Binding-site contacts:
Ligand atom O2P contacts residue HIS699 of chain 1.F at 3.3 Å (h-bond).
Ligand atom N5 contacts residue ILE476 of chain 1.F at 3.6 Å.
Ligand atom O8 contacts residue GLY577 of chain 1.F at 3.2 Å (h-bond).
Ligand atom O5P contacts residue ASN342 of chain 1.F at 3.1 Å (h-bond).
Ligand atom N7 contacts residue ASP547 of chain 1.F at 2.9 Å (salt-bridge).
Ligand atom N1 contacts residue ARG697 of chain 1.F at 3.3 Å (salt-bridge).
Ligand atom C2 contacts residue LYS581 of chain 1.F at 3.6 Å.
Ligand atom N1 contacts residue LYS581 of chain 1.F at 2.9 Å (salt-bridge).
Ligand atom O8 contacts residue LYS581 of chain 1.F at 3.5 Å.
Ligand atom P1 contacts residue PHE348 of chain 1.F at 3.7 Å.
Ligand atom C3 contacts residue ASP454 of chain 1.F at 3.5 Å.
Ligand atom C6 contacts residue ASP547 of chain 1.F at 3.2 Å.
Ligand atom C10 contacts residue ARG697 of chain 1.F at 3.5 Å.
Ligand atom O4P contacts residue SER381 of chain 1.F at 3.3 Å.
Ligand atom C11 contacts residue PAB1 of chain 1.DA at 3.5 Å.
Ligand atom O1P contacts residue ARG697 of chain 1.F at 3.2 Å (salt-bridge).
Ligand atom O6P contacts residue ALA383 of chain 1.F at 3.6 Å.
Ligand atom C2 contacts residue ARG697 of chain 1.F at 3.2 Å.
Ligand atom P2 contacts residue SER381 of chain 1.F at 3.2 Å.
Ligand atom N6 contacts residue ASN474 of chain 1.F at 3.4 Å (h-bond).
Ligand atom C11 contacts residue LYS581 of chain 1.F at 3.5 Å.
Ligand atom O2P contacts residue PHE348 of chain 1.F at 2.6 Å.
Ligand atom O4 contacts residue ARG697 of chain 1.F at 3.4 Å (salt-bridge).
Ligand atom O6P contacts residue PHE348 of chain 1.F at 3.1 Å.
Ligand atom N7 contacts residue MET501 of chain 1.F at 3.5 Å (h-bond).
Ligand atom C9 contacts residue ARG697 of chain 1.F at 3.6 Å.
Ligand atom O5P contacts residue SER381 of chain 1.F at 2.8 Å (h-bond).
Ligand atom N4 contacts residue ARG697 of chain 1.F at 3.3 Å (salt-bridge).
Ligand atom O6P contacts residue SER381 of chain 1.F at 3.5 Å (h-bond).
Ligand atom O1P contacts residue HIS699 of chain 1.F at 3.3 Å (h-bond).
Ligand atom C6 contacts residue MET501 of chain 1.F at 3.5 Å (hydrophobic).
Ligand atom O3P contacts residue ASN342 of chain 1.F at 3.0 Å (h-bond).
Ligand atom N4 contacts residue ASP454 of chain 1.F at 2.9 Å (salt-bridge).
Ligand atom O1P contacts residue ASN342 of chain 1.F at 3.1 Å (h-bond).
Ligand atom C3 contacts residue ARG697 of chain 1.F at 3.2 Å.
Ligand atom O1P contacts residue ILE340 of chain 1.F at 3.0 Å.
Ligand atom N6 contacts residue PHE575 of chain 1.F at 3.5 Å.
Ligand atom N6 contacts residue ASP547 of chain 1.F at 2.7 Å (salt-bridge).
Ligand atom O5P contacts residue SER347 of chain 1.F at 2.9 Å (h-bond).
Ligand atom O4P contacts residue SER382 of chain 1.F at 2.7 Å (h-bond).

Sequence of chain 1.F:
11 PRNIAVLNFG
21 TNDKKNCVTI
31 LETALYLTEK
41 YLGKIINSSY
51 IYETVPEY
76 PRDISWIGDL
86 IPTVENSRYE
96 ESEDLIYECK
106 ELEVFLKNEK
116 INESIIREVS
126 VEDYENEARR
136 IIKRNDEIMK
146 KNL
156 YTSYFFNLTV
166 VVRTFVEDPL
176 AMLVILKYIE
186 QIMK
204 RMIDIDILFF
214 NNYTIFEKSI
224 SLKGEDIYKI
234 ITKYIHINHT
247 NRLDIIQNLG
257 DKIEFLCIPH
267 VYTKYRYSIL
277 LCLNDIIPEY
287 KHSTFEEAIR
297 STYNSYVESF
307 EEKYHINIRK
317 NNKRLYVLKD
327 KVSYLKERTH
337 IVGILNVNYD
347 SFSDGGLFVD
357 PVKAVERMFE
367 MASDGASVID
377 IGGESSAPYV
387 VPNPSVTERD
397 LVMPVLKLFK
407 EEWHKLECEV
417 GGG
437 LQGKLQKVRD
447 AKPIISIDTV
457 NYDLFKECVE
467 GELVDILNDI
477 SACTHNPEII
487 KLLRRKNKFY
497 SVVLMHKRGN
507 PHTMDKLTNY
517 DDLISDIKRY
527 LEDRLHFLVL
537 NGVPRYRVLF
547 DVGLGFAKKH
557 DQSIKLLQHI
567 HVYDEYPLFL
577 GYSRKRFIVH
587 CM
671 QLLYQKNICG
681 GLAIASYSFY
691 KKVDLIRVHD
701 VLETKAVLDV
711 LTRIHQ

The protein below binds the small molecule below.
Small molecule (SMILES): Nc1nc2ncc(CO[P](=O)(O)OP(=O)(O)O)nc2c(=O)[nH]1